This small molecule binds to this protein.
Small molecule (SMILES): CC(=O)N[C@@H]1[C@@H](O)[C@H](O)[C@@H](CO)O[C@H]1O

Sequence of chain 3.G:
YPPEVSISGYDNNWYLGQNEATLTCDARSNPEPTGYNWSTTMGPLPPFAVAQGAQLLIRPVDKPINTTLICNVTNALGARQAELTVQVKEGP

Binding-site contacts:
Ligand atom O7 contacts residue ASN72 of chain 3.G at 3.3 Å (h-bond).
Ligand atom C1 contacts residue ASN72 of chain 3.G at 1.5 Å.
Ligand atom C8 contacts residue GLN81 of chain 3.G at 3.2 Å.
Ligand atom C5 contacts residue ASN72 of chain 3.G at 3.7 Å.
Ligand atom O5 contacts residue ASN72 of chain 3.G at 2.4 Å (h-bond).
Ligand atom C6 contacts residue THR74 of chain 3.G at 3.7 Å.
Ligand atom C7 contacts residue ASN72 of chain 3.G at 3.5 Å.
Ligand atom O5 contacts residue THR74 of chain 3.G at 4.0 Å.
Ligand atom C7 contacts residue GLN81 of chain 3.G at 3.8 Å.
Ligand atom O7 contacts residue GLN81 of chain 3.G at 3.9 Å.
Ligand atom N2 contacts residue ASN72 of chain 3.G at 3.2 Å (h-bond).
Ligand atom C3 contacts residue ASN72 of chain 3.G at 4.0 Å.
Ligand atom C2 contacts residue ASN72 of chain 3.G at 2.6 Å.
Ligand atom C1 contacts residue ALA79 of chain 3.G at 4.3 Å (hydrophobic).
Ligand atom N2 contacts residue GLN81 of chain 3.G at 4.3 Å.
Ligand atom C4 contacts residue ASN72 of chain 3.G at 4.3 Å.
Ligand atom C5 contacts residue THR74 of chain 3.G at 3.9 Å.